Binding-site contacts:
Ligand atom CZ3 contacts residue GLN177 of chain 1.D at 3.5 Å.
Ligand atom CB contacts residue ASP118 of chain 1.J at 3.4 Å.
Ligand atom OE1 contacts residue ARG148 of chain 1.D at 2.6 Å (salt-bridge).
Ligand atom CH2 contacts residue GLN177 of chain 1.D at 3.5 Å.
Ligand atom CZ2 contacts residue GLN177 of chain 1.D at 3.4 Å.
Ligand atom O contacts residue TYR132 of chain 1.G at 3.4 Å (h-bond).
Ligand atom C contacts residue GLN177 of chain 1.D at 3.5 Å.
Ligand atom CH2 contacts residue HIS147 of chain 1.D at 3.4 Å.
Ligand atom O contacts residue GLN177 of chain 1.D at 3.0 Å (h-bond).
Ligand atom NE1 contacts residue GLY202 of chain 1.D at 2.6 Å (h-bond).
Ligand atom CZ contacts residue TYR132 of chain 1.G at 3.4 Å (hydrophobic).
Ligand atom OD1 contacts residue ARG148 of chain 1.D at 3.0 Å (salt-bridge).
Ligand atom CD1 contacts residue GLN177 of chain 1.D at 3.5 Å.
Ligand atom CA contacts residue GLN177 of chain 1.D at 3.4 Å.
Ligand atom CZ3 contacts residue ILE146 of chain 1.D at 3.1 Å (hydrophobic).
Ligand atom CG contacts residue GLN177 of chain 1.D at 3.6 Å.
Ligand atom N contacts residue ASP118 of chain 1.J at 2.4 Å (salt-bridge).
Ligand atom CD2 contacts residue GLN177 of chain 1.D at 3.3 Å.
Ligand atom CE2 contacts residue GLY202 of chain 1.D at 3.4 Å.
Ligand atom CA contacts residue ASP118 of chain 1.J at 3.0 Å.
Ligand atom NH1 contacts residue HIS147 of chain 1.D at 3.6 Å.
Ligand atom CE3 contacts residue GLN177 of chain 1.D at 3.4 Å.
Ligand atom O contacts residue ARG148 of chain 1.D at 3.1 Å (salt-bridge).
Ligand atom CZ2 contacts residue GLY202 of chain 1.D at 3.3 Å.
Ligand atom NE contacts residue TYR132 of chain 1.G at 3.2 Å.
Ligand atom N contacts residue GLN177 of chain 1.D at 2.7 Å (h-bond).
Ligand atom OD2 contacts residue ARG148 of chain 1.D at 2.8 Å (salt-bridge).
Ligand atom NE contacts residue ASP150 of chain 1.D at 3.1 Å (salt-bridge).
Ligand atom O contacts residue ARG148 of chain 1.D at 3.4 Å (salt-bridge).
Ligand atom NH2 contacts residue HIS147 of chain 1.D at 3.5 Å.
Ligand atom CZ contacts residue HIS147 of chain 1.D at 3.5 Å.
Ligand atom CE2 contacts residue GLN177 of chain 1.D at 3.2 Å.
Ligand atom CH2 contacts residue ILE146 of chain 1.D at 3.5 Å (hydrophobic).
Ligand atom CD contacts residue TYR132 of chain 1.G at 3.5 Å (hydrophobic).
Ligand atom OD2 contacts residue HIS147 of chain 1.D at 3.6 Å.
Ligand atom CA contacts residue ASP118 of chain 1.J at 3.4 Å.
Ligand atom CB contacts residue GLN177 of chain 1.D at 3.5 Å.
Ligand atom O contacts residue ASP118 of chain 1.J at 3.3 Å (salt-bridge).
Ligand atom C contacts residue ASP118 of chain 1.J at 3.1 Å.
Ligand atom NH2 contacts residue VAL129 of chain 1.G at 3.2 Å.

Sequence of chain 1.G:
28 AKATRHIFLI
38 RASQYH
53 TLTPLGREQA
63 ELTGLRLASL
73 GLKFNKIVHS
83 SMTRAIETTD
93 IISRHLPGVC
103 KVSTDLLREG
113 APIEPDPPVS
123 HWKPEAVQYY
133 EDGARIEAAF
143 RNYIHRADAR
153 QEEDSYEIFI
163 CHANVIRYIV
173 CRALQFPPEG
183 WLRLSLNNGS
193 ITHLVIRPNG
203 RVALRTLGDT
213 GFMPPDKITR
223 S

Sequence of chain 1.D:
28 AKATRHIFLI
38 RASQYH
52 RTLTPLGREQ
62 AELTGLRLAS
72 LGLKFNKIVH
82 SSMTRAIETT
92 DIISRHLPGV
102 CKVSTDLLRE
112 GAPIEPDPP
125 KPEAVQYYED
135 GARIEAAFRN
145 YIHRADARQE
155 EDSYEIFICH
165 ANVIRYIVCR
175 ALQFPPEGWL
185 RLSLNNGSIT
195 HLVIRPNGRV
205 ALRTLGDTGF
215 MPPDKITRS

A protein and the small-molecule ligand that binds it are described below.
Small molecule (SMILES): CC(C)[C@H](NC(=O)CN)C(=O)N[C@@H](CC1=CN=C2CC=CC=C12)C(=O)N[C@@H](CC(=O)O)C(=O)N1CCC[C@H]1C(=O)N[C@@H](CC(N)=O)C(=O)N[C@@H](CC1=c2ccccc2=NC1)C(=O)N[C@@H](CC(=O)O)C(=O)N[C@@H](CCCN=C(N)N)C(=O)N[C@@H](CCCN=C(N)N)C(=O)N[C@H](C=O)CCC(=O)O

Sequence of chain 1.J:
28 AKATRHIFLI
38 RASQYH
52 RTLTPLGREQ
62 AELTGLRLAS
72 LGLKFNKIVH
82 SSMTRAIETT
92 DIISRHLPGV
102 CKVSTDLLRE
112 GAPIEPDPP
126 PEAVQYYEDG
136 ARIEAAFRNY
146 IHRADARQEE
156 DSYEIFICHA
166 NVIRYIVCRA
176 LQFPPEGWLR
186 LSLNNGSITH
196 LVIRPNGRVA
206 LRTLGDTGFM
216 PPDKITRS